Binding-site contacts:
Ligand atom O1 contacts residue NDG1 of chain 1.H at 3.2 Å (h-bond).
Ligand atom C2 contacts residue NDG1 of chain 1.H at 3.8 Å.
Ligand atom O5 contacts residue NDG1 of chain 1.H at 3.6 Å (h-bond).
Ligand atom C7 contacts residue NDG1 of chain 1.H at 3.9 Å.
Ligand atom O6 contacts residue NDG1 of chain 1.H at 3.8 Å.
Ligand atom N2 contacts residue NDG1 of chain 1.H at 3.6 Å (h-bond).
Ligand atom C1 contacts residue NDG1 of chain 1.H at 2.8 Å.
Ligand atom O7 contacts residue NDG1 of chain 1.H at 3.5 Å (h-bond).

This protein binds this small molecule.
Small molecule (SMILES): CC(=O)N[C@@H]1[C@@H](O)[C@H](O)[C@@H](CO)O[C@H]1O